This small molecule binds to this protein.
Small molecule (SMILES): CC(=O)Nc1nccc(-c2c(C)nc3ccccn23)n1

Sequence of chain 1.A:
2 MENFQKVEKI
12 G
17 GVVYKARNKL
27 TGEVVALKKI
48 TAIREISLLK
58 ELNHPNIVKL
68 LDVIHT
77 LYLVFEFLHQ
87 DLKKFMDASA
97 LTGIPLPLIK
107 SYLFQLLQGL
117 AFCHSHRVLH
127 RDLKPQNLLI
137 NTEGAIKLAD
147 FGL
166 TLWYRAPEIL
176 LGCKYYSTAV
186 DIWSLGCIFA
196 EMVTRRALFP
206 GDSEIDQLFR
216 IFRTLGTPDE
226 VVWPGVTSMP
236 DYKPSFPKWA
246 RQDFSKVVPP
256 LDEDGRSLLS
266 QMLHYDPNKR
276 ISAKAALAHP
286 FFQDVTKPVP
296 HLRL

Binding-site contacts:
Ligand atom C15 contacts residue LEU135 of chain 1.A at 3.6 Å (hydrophobic).
Ligand atom N16 contacts residue LEU135 of chain 1.A at 3.7 Å.
Ligand atom N14 contacts residue LEU135 of chain 1.A at 3.5 Å.
Ligand atom N14 contacts residue LEU84 of chain 1.A at 3.2 Å (h-bond).
Ligand atom C11 contacts residue LEU135 of chain 1.A at 3.7 Å (hydrophobic).
Ligand atom N8 contacts residue VAL19 of chain 1.A at 4.0 Å.
Ligand atom C13 contacts residue PHE83 of chain 1.A at 4.1 Å (hydrophobic).
Ligand atom C10 contacts residue LYS34 of chain 1.A at 4.0 Å.
Ligand atom C19 contacts residue LEU84 of chain 1.A at 3.2 Å (hydrophobic).
Ligand atom N14 contacts residue GLU82 of chain 1.A at 3.5 Å (salt-bridge).
Ligand atom O20 contacts residue LEU135 of chain 1.A at 3.8 Å.
Ligand atom C13 contacts residue LEU135 of chain 1.A at 3.4 Å (hydrophobic).
Ligand atom C9 contacts residue LYS34 of chain 1.A at 3.9 Å.
Ligand atom N8 contacts residue ASP146 of chain 1.A at 3.1 Å (salt-bridge).
Ligand atom C5 contacts residue ASP146 of chain 1.A at 3.7 Å.
Ligand atom N17 contacts residue LEU84 of chain 1.A at 2.7 Å (h-bond).
Ligand atom C13 contacts residue LEU84 of chain 1.A at 4.1 Å (hydrophobic).
Ligand atom C10 contacts residue PHE81 of chain 1.A at 3.1 Å (hydrophobic).
Ligand atom C2 contacts residue GLN132 of chain 1.A at 3.8 Å.
Ligand atom C19 contacts residue HIS85 of chain 1.A at 3.9 Å.
Ligand atom C12 contacts residue LEU135 of chain 1.A at 3.5 Å (hydrophobic).
Ligand atom C12 contacts residue GLU82 of chain 1.A at 3.9 Å.
Ligand atom C13 contacts residue VAL65 of chain 1.A at 3.9 Å (hydrophobic).
Ligand atom C12 contacts residue VAL65 of chain 1.A at 4.1 Å (hydrophobic).
Ligand atom C18 contacts residue LEU135 of chain 1.A at 4.1 Å (hydrophobic).
Ligand atom N14 contacts residue ALA32 of chain 1.A at 3.8 Å.
Ligand atom N14 contacts residue PHE83 of chain 1.A at 3.7 Å.
Ligand atom N8 contacts residue LYS34 of chain 1.A at 2.9 Å (salt-bridge).
Ligand atom C18 contacts residue ILE11 of chain 1.A at 4.0 Å (hydrophobic).
Ligand atom O20 contacts residue ILE11 of chain 1.A at 3.4 Å.
Ligand atom C4 contacts residue ASP146 of chain 1.A at 3.8 Å.
Ligand atom C11 contacts residue ALA32 of chain 1.A at 4.1 Å (hydrophobic).
Ligand atom C13 contacts residue GLU82 of chain 1.A at 2.9 Å.
Ligand atom C12 contacts residue ALA32 of chain 1.A at 3.6 Å (hydrophobic).
Ligand atom N17 contacts residue PHE83 of chain 1.A at 3.9 Å.
Ligand atom C13 contacts residue ALA32 of chain 1.A at 3.5 Å (hydrophobic).
Ligand atom C5 contacts residue LYS34 of chain 1.A at 3.9 Å.
Ligand atom C15 contacts residue LEU84 of chain 1.A at 3.7 Å (hydrophobic).
Ligand atom C18 contacts residue LEU84 of chain 1.A at 3.4 Å (hydrophobic).
Ligand atom C5 contacts residue VAL19 of chain 1.A at 3.9 Å (hydrophobic).